Sequence of chain 1.D:
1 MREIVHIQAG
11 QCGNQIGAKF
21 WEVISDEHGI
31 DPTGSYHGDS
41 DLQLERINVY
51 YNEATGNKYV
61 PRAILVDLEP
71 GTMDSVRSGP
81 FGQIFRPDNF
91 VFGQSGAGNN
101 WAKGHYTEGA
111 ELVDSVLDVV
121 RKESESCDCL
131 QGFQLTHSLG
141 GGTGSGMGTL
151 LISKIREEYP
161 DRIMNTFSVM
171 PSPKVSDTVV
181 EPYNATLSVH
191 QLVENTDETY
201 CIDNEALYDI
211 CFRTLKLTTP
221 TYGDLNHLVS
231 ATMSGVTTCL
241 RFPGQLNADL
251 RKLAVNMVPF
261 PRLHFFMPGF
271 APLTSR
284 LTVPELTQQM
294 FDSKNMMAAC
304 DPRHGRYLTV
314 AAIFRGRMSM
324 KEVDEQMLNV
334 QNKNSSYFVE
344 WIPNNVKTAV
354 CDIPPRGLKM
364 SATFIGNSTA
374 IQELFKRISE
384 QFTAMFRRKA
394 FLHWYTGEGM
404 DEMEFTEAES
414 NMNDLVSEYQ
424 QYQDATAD

Binding-site contacts:
Ligand atom CAU contacts residue VAL175 of chain 1.D at 3.8 Å (hydrophobic).
Ligand atom CG2 contacts residue VAL175 of chain 1.D at 3.6 Å (hydrophobic).
Ligand atom CB contacts residue LYS174 of chain 1.D at 3.7 Å.
Ligand atom CG1 contacts residue LYS174 of chain 1.D at 2.9 Å.
Ligand atom OBC contacts residue TYR222 of chain 1.D at 2.9 Å (h-bond).
Ligand atom CBV contacts residue GLN15 of chain 1.D at 3.3 Å.
Ligand atom CB contacts residue ASP177 of chain 1.D at 3.9 Å.
Ligand atom CBX contacts residue GLN15 of chain 1.D at 3.5 Å.
Ligand atom CBY contacts residue GLN15 of chain 1.D at 3.7 Å.
Ligand atom O contacts residue ASP177 of chain 1.D at 3.6 Å.
Ligand atom CBS contacts residue GLY223 of chain 1.D at 3.9 Å.
Ligand atom CAR contacts residue PRO220 of chain 1.D at 3.8 Å (hydrophobic).
Ligand atom CAS contacts residue TYR222 of chain 1.D at 4.0 Å (hydrophobic).
Ligand atom OBR contacts residue THR221 of chain 1.D at 3.6 Å.
Ligand atom CBU contacts residue GLN15 of chain 1.D at 3.4 Å.
Ligand atom OBR contacts residue TYR222 of chain 1.D at 3.8 Å.
Ligand atom CBV contacts residue TYR222 of chain 1.D at 3.7 Å (hydrophobic).
Ligand atom CBM contacts residue GLN15 of chain 1.D at 3.8 Å.
Ligand atom CG1 contacts residue VAL175 of chain 1.D at 3.6 Å (hydrophobic).
Ligand atom CAV contacts residue PRO220 of chain 1.D at 3.3 Å (hydrophobic).
Ligand atom CAV contacts residue TYR222 of chain 1.D at 3.4 Å (hydrophobic).
Ligand atom CBN contacts residue GLN15 of chain 1.D at 3.5 Å.
Ligand atom CA contacts residue ASP177 of chain 1.D at 3.8 Å.
Ligand atom CBV contacts residue GDP1 of chain 1.Q at 3.6 Å.
Ligand atom CAW contacts residue PRO220 of chain 1.D at 3.8 Å (hydrophobic).
Ligand atom CAU contacts residue PRO220 of chain 1.D at 3.9 Å (hydrophobic).
Ligand atom N contacts residue ASP177 of chain 1.D at 3.0 Å (salt-bridge).
Ligand atom CAV contacts residue THR221 of chain 1.D at 3.6 Å.
Ligand atom CAY contacts residue TYR222 of chain 1.D at 3.7 Å (hydrophobic).
Ligand atom OBT contacts residue GLN15 of chain 1.D at 3.1 Å (h-bond).
Ligand atom OBC contacts residue THR221 of chain 1.D at 3.2 Å.
Ligand atom OBR contacts residue GLY223 of chain 1.D at 3.0 Å (h-bond).
Ligand atom CAH contacts residue ASP177 of chain 1.D at 3.8 Å.
Ligand atom CAT contacts residue VAL175 of chain 1.D at 3.0 Å (hydrophobic).
Ligand atom CG2 contacts residue SER176 of chain 1.D at 3.7 Å.
Ligand atom CAW contacts residue THR221 of chain 1.D at 4.0 Å.
Ligand atom CAX contacts residue TYR222 of chain 1.D at 3.6 Å (hydrophobic).
Ligand atom CG2 contacts residue ASP177 of chain 1.D at 3.0 Å.
Ligand atom CBL contacts residue GLY223 of chain 1.D at 3.9 Å.
Ligand atom CBW contacts residue GLN15 of chain 1.D at 3.2 Å.

A protein and the small-molecule ligand that binds it are described below.
Small molecule (SMILES): CC[C@H](C)[C@@H]([C@@H](CC(=O)N1CCC[C@H]1[C@H](OC)[C@@H](C)C(=O)N[C@H](C)[C@@H](O)c1ccccc1)OC)N(C)C(=O)[C@@H](NC(=O)[C@@H](NC)C(C)C)C(C)C